This small molecule binds to this protein.
Small molecule (SMILES): Cc1ccc([C@@H](c2cn(C3CCCC3)nc2-c2ccccc2C)n2cccc(N3C[C@H](C(=O)NC45CCC(CC4)NC5=O)N(C)C3=O)c2=O)cc1

Sequence of chain 1.B:
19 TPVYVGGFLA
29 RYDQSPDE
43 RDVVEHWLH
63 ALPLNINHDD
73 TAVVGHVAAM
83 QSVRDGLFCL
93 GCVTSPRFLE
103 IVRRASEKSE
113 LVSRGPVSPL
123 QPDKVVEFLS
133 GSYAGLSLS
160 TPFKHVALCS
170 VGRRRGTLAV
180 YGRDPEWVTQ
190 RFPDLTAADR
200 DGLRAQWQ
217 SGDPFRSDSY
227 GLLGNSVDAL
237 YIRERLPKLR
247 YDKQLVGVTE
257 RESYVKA

Binding-site contacts:
Ligand atom N contacts residue LEU140 of chain 1.A at 3.6 Å.
Ligand atom O1 contacts residue ARG172 of chain 1.A at 2.9 Å (salt-bridge).
Ligand atom N1 contacts residue SER139 of chain 1.A at 3.3 Å (h-bond).
Ligand atom C24 contacts residue ARG172 of chain 1.A at 3.7 Å.
Ligand atom C32 contacts residue ARG172 of chain 1.A at 3.8 Å.
Ligand atom C26 contacts residue GLY171 of chain 1.A at 3.6 Å.
Ligand atom N5 contacts residue LEU140 of chain 1.A at 3.7 Å.
Ligand atom C35 contacts residue GLU38 of chain 1.A at 3.3 Å.
Ligand atom C21 contacts residue ASP234 of chain 1.A at 3.7 Å.
Ligand atom O contacts residue ARG172 of chain 1.A at 2.8 Å (salt-bridge).
Ligand atom C contacts residue LEU140 of chain 1.A at 3.2 Å (hydrophobic).
Ligand atom C1 contacts residue HIS70 of chain 1.A at 3.7 Å.
Ligand atom O3 contacts residue SER142 of chain 1.A at 2.7 Å (h-bond).
Ligand atom O contacts residue SER139 of chain 1.A at 3.5 Å (h-bond).
Ligand atom C27 contacts residue ILE238 of chain 1.A at 3.4 Å (hydrophobic).
Ligand atom C2 contacts residue SER139 of chain 1.A at 3.6 Å.
Ligand atom C26 contacts residue ARG172 of chain 1.A at 3.7 Å.
Ligand atom C29 contacts residue ILE238 of chain 1.A at 3.5 Å (hydrophobic).
Ligand atom N6 contacts residue SER142 of chain 1.A at 2.8 Å (h-bond).
Ligand atom C2 contacts residue HIS70 of chain 1.A at 3.5 Å.
Ligand atom C14 contacts residue ASN69 of chain 1.A at 3.0 Å.
Ligand atom C5 contacts residue HIS70 of chain 1.A at 3.7 Å.
Ligand atom C22 contacts residue ARG116 of chain 1.B at 3.8 Å.
Ligand atom C1 contacts residue SER139 of chain 1.A at 3.2 Å.
Ligand atom C16 contacts residue HIS70 of chain 1.A at 3.7 Å.
Ligand atom O3 contacts residue SER141 of chain 1.A at 3.4 Å.
Ligand atom C1 contacts residue LEU140 of chain 1.A at 3.5 Å (hydrophobic).
Ligand atom C contacts residue SER139 of chain 1.A at 3.2 Å.
Ligand atom C34 contacts residue GLU38 of chain 1.A at 3.6 Å.
Ligand atom O2 contacts residue ARG172 of chain 1.A at 2.6 Å (salt-bridge).
Ligand atom C15 contacts residue ASN69 of chain 1.A at 3.7 Å.
Ligand atom C39 contacts residue SER142 of chain 1.A at 3.4 Å.
Ligand atom C25 contacts residue ARG172 of chain 1.A at 3.5 Å.
Ligand atom C26 contacts residue VAL170 of chain 1.A at 3.7 Å (hydrophobic).
Ligand atom C37 contacts residue GLU38 of chain 1.A at 3.4 Å.
Ligand atom C25 contacts residue VAL170 of chain 1.A at 3.5 Å (hydrophobic).
Ligand atom C3 contacts residue SER139 of chain 1.A at 3.0 Å.
Ligand atom C28 contacts residue LYS244 of chain 1.A at 3.8 Å.
Ligand atom N contacts residue SER139 of chain 1.A at 2.8 Å (h-bond).
Ligand atom C28 contacts residue ILE238 of chain 1.A at 3.6 Å (hydrophobic).

Sequence of chain 1.A:
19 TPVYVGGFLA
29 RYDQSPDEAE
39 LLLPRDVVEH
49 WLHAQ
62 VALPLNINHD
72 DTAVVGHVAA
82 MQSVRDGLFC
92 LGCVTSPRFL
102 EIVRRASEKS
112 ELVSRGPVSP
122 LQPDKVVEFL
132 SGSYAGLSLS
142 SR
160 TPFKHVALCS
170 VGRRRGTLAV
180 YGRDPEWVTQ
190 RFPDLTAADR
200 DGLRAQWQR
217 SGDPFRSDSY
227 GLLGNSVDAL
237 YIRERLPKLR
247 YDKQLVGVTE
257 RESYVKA